Sequence of chain 1.B:
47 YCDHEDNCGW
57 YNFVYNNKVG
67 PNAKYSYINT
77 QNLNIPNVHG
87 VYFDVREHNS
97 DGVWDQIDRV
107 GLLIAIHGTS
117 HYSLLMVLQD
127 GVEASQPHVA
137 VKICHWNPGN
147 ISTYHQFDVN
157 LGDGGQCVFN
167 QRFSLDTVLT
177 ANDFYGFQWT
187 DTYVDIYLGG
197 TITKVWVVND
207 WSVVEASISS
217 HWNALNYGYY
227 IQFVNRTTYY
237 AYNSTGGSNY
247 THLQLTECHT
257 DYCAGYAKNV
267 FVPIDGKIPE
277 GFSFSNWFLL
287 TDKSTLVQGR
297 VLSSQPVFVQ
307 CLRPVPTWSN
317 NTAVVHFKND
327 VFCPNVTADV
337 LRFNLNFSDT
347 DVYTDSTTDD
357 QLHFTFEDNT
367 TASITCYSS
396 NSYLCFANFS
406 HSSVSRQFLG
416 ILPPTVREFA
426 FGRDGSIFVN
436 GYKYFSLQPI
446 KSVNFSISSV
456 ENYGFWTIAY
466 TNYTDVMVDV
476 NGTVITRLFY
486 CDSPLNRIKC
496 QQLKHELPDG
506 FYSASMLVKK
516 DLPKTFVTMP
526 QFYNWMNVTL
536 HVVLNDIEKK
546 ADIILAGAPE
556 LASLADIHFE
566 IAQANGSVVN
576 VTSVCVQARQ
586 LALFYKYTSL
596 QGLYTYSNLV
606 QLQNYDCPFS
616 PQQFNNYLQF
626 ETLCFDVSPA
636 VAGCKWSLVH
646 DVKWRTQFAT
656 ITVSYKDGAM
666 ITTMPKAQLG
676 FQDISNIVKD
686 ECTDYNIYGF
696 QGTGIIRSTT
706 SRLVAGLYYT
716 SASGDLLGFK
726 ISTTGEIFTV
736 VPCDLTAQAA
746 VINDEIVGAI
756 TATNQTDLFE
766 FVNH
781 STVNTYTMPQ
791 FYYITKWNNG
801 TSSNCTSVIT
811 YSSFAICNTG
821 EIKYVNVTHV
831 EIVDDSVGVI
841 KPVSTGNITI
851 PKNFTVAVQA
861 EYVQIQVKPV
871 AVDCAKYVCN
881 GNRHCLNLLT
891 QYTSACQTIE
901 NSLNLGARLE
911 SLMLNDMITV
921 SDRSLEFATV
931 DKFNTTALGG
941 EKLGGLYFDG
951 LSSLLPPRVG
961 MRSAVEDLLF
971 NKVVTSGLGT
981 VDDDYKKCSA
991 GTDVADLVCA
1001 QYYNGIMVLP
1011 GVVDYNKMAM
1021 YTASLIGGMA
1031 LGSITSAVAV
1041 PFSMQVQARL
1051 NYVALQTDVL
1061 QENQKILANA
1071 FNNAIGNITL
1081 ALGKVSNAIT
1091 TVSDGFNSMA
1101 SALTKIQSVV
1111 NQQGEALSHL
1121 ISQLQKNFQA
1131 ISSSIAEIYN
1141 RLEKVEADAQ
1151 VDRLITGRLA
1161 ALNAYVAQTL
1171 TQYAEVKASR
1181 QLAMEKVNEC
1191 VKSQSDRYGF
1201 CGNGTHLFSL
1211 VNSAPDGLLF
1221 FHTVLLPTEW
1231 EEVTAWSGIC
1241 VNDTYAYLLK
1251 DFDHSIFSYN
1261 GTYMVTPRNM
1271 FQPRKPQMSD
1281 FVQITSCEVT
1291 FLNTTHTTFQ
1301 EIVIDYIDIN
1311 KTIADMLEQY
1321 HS

Sequence of chain 1.A:
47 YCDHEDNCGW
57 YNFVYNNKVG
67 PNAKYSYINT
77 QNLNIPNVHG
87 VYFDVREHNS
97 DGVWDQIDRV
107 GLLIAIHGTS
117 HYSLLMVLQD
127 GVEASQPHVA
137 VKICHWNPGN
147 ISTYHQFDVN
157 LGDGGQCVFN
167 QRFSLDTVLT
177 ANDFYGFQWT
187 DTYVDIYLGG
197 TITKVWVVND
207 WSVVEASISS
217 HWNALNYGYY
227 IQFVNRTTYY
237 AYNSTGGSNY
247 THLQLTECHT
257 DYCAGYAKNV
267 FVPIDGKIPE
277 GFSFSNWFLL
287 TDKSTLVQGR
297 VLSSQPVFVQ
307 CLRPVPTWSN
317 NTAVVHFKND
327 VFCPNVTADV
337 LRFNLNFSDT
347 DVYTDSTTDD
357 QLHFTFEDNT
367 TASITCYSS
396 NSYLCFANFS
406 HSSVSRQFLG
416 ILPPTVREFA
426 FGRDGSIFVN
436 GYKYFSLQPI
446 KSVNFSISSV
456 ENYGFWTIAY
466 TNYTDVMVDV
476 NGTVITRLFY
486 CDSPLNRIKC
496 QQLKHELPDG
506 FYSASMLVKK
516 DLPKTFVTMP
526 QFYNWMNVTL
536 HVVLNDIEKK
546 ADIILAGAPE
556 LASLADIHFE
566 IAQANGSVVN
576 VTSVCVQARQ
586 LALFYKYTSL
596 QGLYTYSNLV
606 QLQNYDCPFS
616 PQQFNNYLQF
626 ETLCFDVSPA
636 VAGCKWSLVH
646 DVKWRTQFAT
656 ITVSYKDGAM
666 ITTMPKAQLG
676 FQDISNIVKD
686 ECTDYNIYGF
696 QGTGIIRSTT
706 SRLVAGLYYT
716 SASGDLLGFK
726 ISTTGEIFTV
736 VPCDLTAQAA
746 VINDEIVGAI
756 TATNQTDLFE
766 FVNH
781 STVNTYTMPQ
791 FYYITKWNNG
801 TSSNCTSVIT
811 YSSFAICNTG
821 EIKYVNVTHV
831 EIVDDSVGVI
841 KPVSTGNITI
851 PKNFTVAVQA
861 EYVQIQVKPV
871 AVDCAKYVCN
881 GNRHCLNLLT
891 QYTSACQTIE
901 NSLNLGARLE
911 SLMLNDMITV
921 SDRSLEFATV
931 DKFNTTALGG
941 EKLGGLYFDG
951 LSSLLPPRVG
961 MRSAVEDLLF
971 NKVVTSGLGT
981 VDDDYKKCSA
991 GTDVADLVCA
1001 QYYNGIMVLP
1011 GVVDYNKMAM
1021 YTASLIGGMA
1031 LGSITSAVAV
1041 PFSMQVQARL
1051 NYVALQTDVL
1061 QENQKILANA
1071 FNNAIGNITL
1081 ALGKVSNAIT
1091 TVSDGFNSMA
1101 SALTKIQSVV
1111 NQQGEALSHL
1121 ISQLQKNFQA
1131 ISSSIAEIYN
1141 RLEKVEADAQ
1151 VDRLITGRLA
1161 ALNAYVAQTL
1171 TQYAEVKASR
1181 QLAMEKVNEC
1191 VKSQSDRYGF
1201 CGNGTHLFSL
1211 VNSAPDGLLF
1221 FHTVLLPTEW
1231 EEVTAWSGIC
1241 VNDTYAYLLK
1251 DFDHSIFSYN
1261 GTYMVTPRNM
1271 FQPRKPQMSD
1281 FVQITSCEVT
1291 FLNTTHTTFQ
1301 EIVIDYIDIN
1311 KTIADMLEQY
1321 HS

The protein below binds the small molecule below.
Small molecule (SMILES): CC(=O)N[C@H]1[C@H](O[C@H]2[C@H](O)[C@@H](NC(C)=O)CO[C@@H]2CO)O[C@H](CO)[C@@H](O[C@@H]2O[C@H](CO[C@H]3O[C@H](CO)[C@@H](O)[C@H](O)[C@@H]3O)[C@@H](O)[C@H](O)[C@@H]2O)[C@@H]1O

Binding-site contacts:
Ligand atom C2 contacts residue ASN847 of chain 1.B at 2.4 Å.
Ligand atom C1 contacts residue ASN847 of chain 1.B at 1.4 Å.
Ligand atom O7 contacts residue VAL1038 of chain 1.A at 4.3 Å.
Ligand atom O5 contacts residue ASN847 of chain 1.B at 2.3 Å (h-bond).
Ligand atom C4 contacts residue ASN847 of chain 1.B at 4.2 Å.
Ligand atom O7 contacts residue ASN847 of chain 1.B at 4.3 Å.
Ligand atom C5 contacts residue ASN847 of chain 1.B at 3.7 Å.
Ligand atom C8 contacts residue ASN847 of chain 1.B at 3.4 Å.
Ligand atom C3 contacts residue ASN847 of chain 1.B at 3.8 Å.
Ligand atom N2 contacts residue ASN847 of chain 1.B at 2.9 Å (h-bond).
Ligand atom C7 contacts residue ASN847 of chain 1.B at 3.4 Å.